Binding-site contacts:
Ligand atom O1P contacts residue HIS416 of chain 12.A at 4.2 Å.
Ligand atom C4 contacts residue PRO419 of chain 12.A at 4.2 Å (hydrophobic).
Ligand atom N3 contacts residue PRO419 of chain 12.A at 4.3 Å.
Ligand atom C2' contacts residue PRO203 of chain 12.A at 4.0 Å (hydrophobic).
Ligand atom N9 contacts residue PRO203 of chain 12.A at 4.2 Å.
Ligand atom C1' contacts residue HIS418 of chain 12.A at 4.1 Å.
Ligand atom N7 contacts residue HIS418 of chain 12.A at 4.4 Å.
Ligand atom N6 contacts residue GLY425 of chain 12.A at 4.1 Å.
Ligand atom N7 contacts residue PRO419 of chain 12.A at 4.3 Å.
Ligand atom C5 contacts residue SER420 of chain 12.A at 4.3 Å.
Ligand atom N6 contacts residue VAL202 of chain 12.A at 4.0 Å.
Ligand atom N6 contacts residue SER420 of chain 12.A at 4.0 Å.
Ligand atom N1 contacts residue GLY427 of chain 12.A at 2.7 Å (h-bond).
Ligand atom O4' contacts residue PRO419 of chain 12.A at 4.3 Å.
Ligand atom C4 contacts residue PRO203 of chain 12.A at 4.2 Å (hydrophobic).
Ligand atom N6 contacts residue PRO419 of chain 12.A at 3.4 Å (h-bond).
Ligand atom C8 contacts residue PRO203 of chain 12.A at 4.4 Å (hydrophobic).
Ligand atom O2P contacts residue PRO419 of chain 12.A at 4.2 Å.
Ligand atom C2 contacts residue VAL202 of chain 12.A at 4.3 Å (hydrophobic).
Ligand atom N1 contacts residue VAL202 of chain 12.A at 3.7 Å.
Ligand atom C6 contacts residue PRO203 of chain 12.A at 4.4 Å (hydrophobic).
Ligand atom N1 contacts residue PRO419 of chain 12.A at 3.5 Å (h-bond).
Ligand atom C6 contacts residue PRO419 of chain 12.A at 3.2 Å (hydrophobic).
Ligand atom N9 contacts residue HIS418 of chain 12.A at 4.3 Å.
Ligand atom C2 contacts residue GLY427 of chain 12.A at 3.4 Å.
Ligand atom P contacts residue HIS416 of chain 12.A at 4.0 Å.
Ligand atom C5 contacts residue PRO419 of chain 12.A at 3.7 Å (hydrophobic).
Ligand atom C5 contacts residue PRO203 of chain 12.A at 4.3 Å (hydrophobic).
Ligand atom O4' contacts residue HIS418 of chain 12.A at 4.1 Å.
Ligand atom N6 contacts residue GLY427 of chain 12.A at 2.8 Å (h-bond).
Ligand atom N3 contacts residue PRO203 of chain 12.A at 4.4 Å.
Ligand atom C2 contacts residue PRO419 of chain 12.A at 4.0 Å (hydrophobic).
Ligand atom C6 contacts residue GLY427 of chain 12.A at 3.7 Å.
Ligand atom C6 contacts residue SER420 of chain 12.A at 4.3 Å.
Ligand atom O5' contacts residue PRO419 of chain 12.A at 3.9 Å.
Ligand atom N7 contacts residue SER420 of chain 12.A at 3.9 Å.
Ligand atom N6 contacts residue PHE426 of chain 12.A at 3.8 Å.
Ligand atom O2P contacts residue HIS416 of chain 12.A at 2.8 Å (h-bond).
Ligand atom C6 contacts residue VAL202 of chain 12.A at 3.9 Å (hydrophobic).
Ligand atom C8 contacts residue HIS418 of chain 12.A at 3.7 Å.

Sequence of chain 12.A:
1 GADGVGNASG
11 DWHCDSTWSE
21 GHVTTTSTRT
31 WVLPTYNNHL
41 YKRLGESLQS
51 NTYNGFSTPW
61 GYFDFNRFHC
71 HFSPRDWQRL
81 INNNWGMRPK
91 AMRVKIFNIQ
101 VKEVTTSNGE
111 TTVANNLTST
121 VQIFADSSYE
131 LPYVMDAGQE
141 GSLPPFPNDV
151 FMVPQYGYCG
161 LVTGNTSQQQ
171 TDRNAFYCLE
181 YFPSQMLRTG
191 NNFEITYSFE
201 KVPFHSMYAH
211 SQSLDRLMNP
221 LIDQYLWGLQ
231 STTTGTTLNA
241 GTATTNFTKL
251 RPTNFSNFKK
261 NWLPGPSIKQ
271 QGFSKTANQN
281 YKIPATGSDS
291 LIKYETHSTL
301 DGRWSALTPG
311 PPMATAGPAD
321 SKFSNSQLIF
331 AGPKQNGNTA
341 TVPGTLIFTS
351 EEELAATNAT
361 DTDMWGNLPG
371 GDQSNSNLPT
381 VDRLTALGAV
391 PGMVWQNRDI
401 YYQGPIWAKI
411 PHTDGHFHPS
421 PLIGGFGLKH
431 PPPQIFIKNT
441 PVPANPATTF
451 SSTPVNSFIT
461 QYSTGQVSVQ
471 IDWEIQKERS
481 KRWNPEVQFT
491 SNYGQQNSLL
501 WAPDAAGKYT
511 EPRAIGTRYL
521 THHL

This small molecule binds to this protein.
Small molecule (SMILES): Nc1ncnc2c1ncn2[C@H]1C[C@H](O)[C@@H](COP(=O)(O)O)O1